Sequence of chain 17.H:
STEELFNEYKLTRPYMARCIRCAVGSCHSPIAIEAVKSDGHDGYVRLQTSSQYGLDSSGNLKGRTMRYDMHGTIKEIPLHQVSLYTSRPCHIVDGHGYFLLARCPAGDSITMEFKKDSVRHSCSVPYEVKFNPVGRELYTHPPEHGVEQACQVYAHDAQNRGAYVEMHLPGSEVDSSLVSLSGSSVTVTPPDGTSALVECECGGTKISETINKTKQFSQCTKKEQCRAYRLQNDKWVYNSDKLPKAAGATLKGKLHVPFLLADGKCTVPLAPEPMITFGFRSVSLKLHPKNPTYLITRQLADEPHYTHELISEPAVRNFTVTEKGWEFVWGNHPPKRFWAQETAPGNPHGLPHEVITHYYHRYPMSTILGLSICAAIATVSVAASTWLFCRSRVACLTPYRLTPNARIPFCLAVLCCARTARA

The protein below binds the small molecule below.
Small molecule (SMILES): CC(=O)N[C@@H]1[C@@H](O)[C@H](O)[C@@H](CO)O[C@H]1O

Binding-site contacts:
Ligand atom C1 contacts residue ILE211 of chain 17.H at 4.3 Å (hydrophobic).
Ligand atom C7 contacts residue ASN212 of chain 17.H at 4.0 Å.
Ligand atom N2 contacts residue ILE211 of chain 17.H at 4.5 Å.
Ligand atom C4 contacts residue ASN212 of chain 17.H at 4.2 Å.
Ligand atom N2 contacts residue ASN212 of chain 17.H at 2.9 Å (h-bond).
Ligand atom C5 contacts residue ASN212 of chain 17.H at 3.7 Å.
Ligand atom C3 contacts residue ASN212 of chain 17.H at 3.8 Å.
Ligand atom C1 contacts residue ASN212 of chain 17.H at 1.4 Å.
Ligand atom O6 contacts residue ASN212 of chain 17.H at 4.3 Å.
Ligand atom O5 contacts residue ASN212 of chain 17.H at 2.4 Å (h-bond).
Ligand atom C2 contacts residue ASN212 of chain 17.H at 2.5 Å.